Sequence of chain 1.B:
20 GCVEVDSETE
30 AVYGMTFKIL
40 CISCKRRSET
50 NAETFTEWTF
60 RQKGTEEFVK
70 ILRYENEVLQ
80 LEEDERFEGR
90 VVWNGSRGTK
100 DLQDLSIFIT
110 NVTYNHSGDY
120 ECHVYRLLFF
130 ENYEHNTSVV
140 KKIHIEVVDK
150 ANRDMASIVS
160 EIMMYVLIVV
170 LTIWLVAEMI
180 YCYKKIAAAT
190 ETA

Binding-site contacts:
Ligand atom C1 contacts residue ASN93 of chain 1.B at 1.4 Å.
Ligand atom C7 contacts residue ARG96 of chain 1.B at 3.6 Å.
Ligand atom O7 contacts residue ASN93 of chain 1.B at 3.1 Å (h-bond).
Ligand atom C5 contacts residue ASN93 of chain 1.B at 3.7 Å.
Ligand atom C6 contacts residue VAL91 of chain 1.B at 3.8 Å (hydrophobic).
Ligand atom C6 contacts residue PHE107 of chain 1.B at 4.1 Å (hydrophobic).
Ligand atom O5 contacts residue PHE107 of chain 1.B at 4.2 Å.
Ligand atom C8 contacts residue ASN93 of chain 1.B at 4.1 Å.
Ligand atom O5 contacts residue VAL91 of chain 1.B at 4.0 Å.
Ligand atom O5 contacts residue TRP92 of chain 1.B at 4.1 Å.
Ligand atom O6 contacts residue VAL91 of chain 1.B at 3.7 Å.
Ligand atom C5 contacts residue PHE107 of chain 1.B at 4.2 Å (hydrophobic).
Ligand atom O5 contacts residue ASN93 of chain 1.B at 2.4 Å (h-bond).
Ligand atom C1 contacts residue TRP92 of chain 1.B at 4.3 Å (hydrophobic).
Ligand atom O7 contacts residue ARG96 of chain 1.B at 2.4 Å (salt-bridge).
Ligand atom C8 contacts residue LYS37 of chain 1.B at 4.5 Å.
Ligand atom C2 contacts residue ASN93 of chain 1.B at 2.4 Å.
Ligand atom C7 contacts residue ASN93 of chain 1.B at 3.1 Å.
Ligand atom C3 contacts residue ASN93 of chain 1.B at 3.8 Å.
Ligand atom C4 contacts residue ASN93 of chain 1.B at 4.2 Å.
Ligand atom N2 contacts residue ASN93 of chain 1.B at 2.8 Å (h-bond).

The small molecule below binds the protein below.
Small molecule (SMILES): CC(=O)N[C@@H]1[C@@H](O)[C@H](O)[C@@H](CO)O[C@H]1O